The protein below binds the small molecule below.
Small molecule (SMILES): CC(C)CCC[C@@H](C)[C@H]1CC[C@H]2[C@@H]3CC=C4C[C@@H](O)CC[C@]4(C)[C@H]3CC[C@]12C

Sequence of chain 1.A:
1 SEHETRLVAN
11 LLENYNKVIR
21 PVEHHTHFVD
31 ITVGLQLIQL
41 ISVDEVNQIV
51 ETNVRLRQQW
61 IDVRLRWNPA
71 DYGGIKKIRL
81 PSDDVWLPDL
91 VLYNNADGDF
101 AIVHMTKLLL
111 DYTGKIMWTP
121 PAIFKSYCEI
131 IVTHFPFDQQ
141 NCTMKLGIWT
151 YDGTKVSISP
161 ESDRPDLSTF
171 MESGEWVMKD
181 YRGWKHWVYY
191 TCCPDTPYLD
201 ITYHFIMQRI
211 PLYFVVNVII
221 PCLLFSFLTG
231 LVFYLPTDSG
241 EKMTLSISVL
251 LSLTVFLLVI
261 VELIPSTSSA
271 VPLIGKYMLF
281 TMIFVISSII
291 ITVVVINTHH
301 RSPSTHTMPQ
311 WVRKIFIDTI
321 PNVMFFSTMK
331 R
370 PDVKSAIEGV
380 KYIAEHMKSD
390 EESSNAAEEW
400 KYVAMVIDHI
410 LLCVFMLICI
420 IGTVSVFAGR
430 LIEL

Binding-site contacts:
Ligand atom C19 contacts residue THR298 of chain 1.A at 3.8 Å.
Ligand atom C7 contacts residue PHE316 of chain 1.A at 3.5 Å (hydrophobic).
Ligand atom C14 contacts residue ILE406 of chain 1.A at 4.4 Å (hydrophobic).
Ligand atom C7 contacts residue ILE406 of chain 1.A at 3.6 Å (hydrophobic).
Ligand atom C19 contacts residue ARG301 of chain 1.A at 4.5 Å.
Ligand atom C16 contacts residue PHE316 of chain 1.A at 4.5 Å (hydrophobic).
Ligand atom O1 contacts residue TRP399 of chain 1.A at 4.1 Å.
Ligand atom C27 contacts residue ILE291 of chain 1.A at 3.6 Å (hydrophobic).
Ligand atom C24 contacts residue LEU410 of chain 1.A at 4.1 Å (hydrophobic).
Ligand atom C27 contacts residue PHE414 of chain 1.A at 4.1 Å (hydrophobic).
Ligand atom C8 contacts residue ILE406 of chain 1.A at 4.0 Å (hydrophobic).
Ligand atom C22 contacts residue LEU410 of chain 1.A at 4.5 Å (hydrophobic).
Ligand atom O1 contacts residue ARG301 of chain 1.A at 2.6 Å (salt-bridge).
Ligand atom C15 contacts residue PHE316 of chain 1.A at 3.5 Å (hydrophobic).
Ligand atom C19 contacts residue VAL294 of chain 1.A at 4.0 Å (hydrophobic).
Ligand atom C6 contacts residue PHE316 of chain 1.A at 4.4 Å (hydrophobic).
Ligand atom C18 contacts residue VAL294 of chain 1.A at 3.6 Å (hydrophobic).
Ligand atom C2 contacts residue ARG301 of chain 1.A at 3.9 Å.
Ligand atom C6 contacts residue VAL312 of chain 1.A at 4.0 Å (hydrophobic).
Ligand atom C14 contacts residue PHE316 of chain 1.A at 4.4 Å (hydrophobic).
Ligand atom C4 contacts residue TRP399 of chain 1.A at 4.1 Å (hydrophobic).
Ligand atom C27 contacts residue POV1 of chain 1.L at 3.9 Å.
Ligand atom C15 contacts residue ILE406 of chain 1.A at 3.8 Å (hydrophobic).
Ligand atom C4 contacts residue ARG301 of chain 1.A at 3.7 Å.
Ligand atom C6 contacts residue ILE406 of chain 1.A at 4.3 Å (hydrophobic).
Ligand atom C27 contacts residue LEU410 of chain 1.A at 4.4 Å (hydrophobic).
Ligand atom O1 contacts residue PRO309 of chain 1.A at 4.2 Å.
Ligand atom C26 contacts residue VAL413 of chain 1.A at 4.3 Å (hydrophobic).
Ligand atom C3 contacts residue ARG301 of chain 1.A at 3.4 Å.